A small-molecule ligand and the protein it binds are described below.
Small molecule (SMILES): CC(C)[C@H](NC(=O)[C@@H]1CCCN1C(=O)[C@H](CC(N)=O)NC(=O)[C@H](Cc1ccccc1)NC(=O)[C@@H](N)[C@@H](C)O)C(=O)N[C@@H](Cc1ccc(O)cc1)C(=O)N1CCC[C@H]1C(=O)N[C@@H](Cc1ccc(O)cc1)C(=O)N[C@@H](CC(=O)O)C(=O)N[C@H](C=O)[C@@H](C)O

Binding-site contacts:
Ligand atom CG2 contacts residue LEU145 of chain 10.D at 3.8 Å (hydrophobic).
Ligand atom CZ contacts residue ASP172 of chain 10.E at 3.9 Å.
Ligand atom CG1 contacts residue ARG450 of chain 10.D at 3.4 Å.
Ligand atom OH contacts residue MET179 of chain 10.E at 3.5 Å (h-bond).
Ligand atom CG2 contacts residue GLU155 of chain 10.D at 3.7 Å.
Ligand atom OH contacts residue HIS446 of chain 10.D at 3.1 Å (h-bond).
Ligand atom CE1 contacts residue ARG149 of chain 10.D at 3.6 Å.
Ligand atom CG contacts residue PRO452 of chain 10.D at 3.5 Å (hydrophobic).
Ligand atom CE2 contacts residue MET179 of chain 10.E at 3.8 Å (hydrophobic).
Ligand atom CB contacts residue PRO452 of chain 10.D at 3.9 Å (hydrophobic).
Ligand atom CG1 contacts residue GLU155 of chain 10.D at 3.8 Å.
Ligand atom CB contacts residue GLN245 of chain 10.E at 3.5 Å.
Ligand atom CA contacts residue GLU155 of chain 10.D at 3.9 Å.
Ligand atom CE2 contacts residue HIS446 of chain 10.D at 3.5 Å.
Ligand atom CB contacts residue LYS339 of chain 10.D at 2.9 Å.
Ligand atom CG contacts residue ARG450 of chain 10.D at 3.5 Å.
Ligand atom ND2 contacts residue GLU155 of chain 10.D at 3.1 Å (salt-bridge).
Ligand atom CE1 contacts residue PRO180 of chain 10.E at 3.2 Å (hydrophobic).
Ligand atom OH contacts residue THR445 of chain 10.D at 3.2 Å.
Ligand atom CZ contacts residue ARG149 of chain 10.D at 3.8 Å.
Ligand atom CE1 contacts residue THR445 of chain 10.D at 3.3 Å.
Ligand atom CZ contacts residue THR445 of chain 10.D at 3.4 Å.
Ligand atom C contacts residue ARG149 of chain 10.D at 3.8 Å.
Ligand atom CA contacts residue LYS339 of chain 10.D at 3.1 Å.
Ligand atom OH contacts residue LEU239 of chain 10.E at 3.7 Å.
Ligand atom OD1 contacts residue GLU155 of chain 10.D at 3.8 Å.
Ligand atom OD1 contacts residue LYS339 of chain 10.D at 2.9 Å (salt-bridge).
Ligand atom C contacts residue HIS446 of chain 10.D at 3.4 Å.
Ligand atom O contacts residue HIS446 of chain 10.D at 2.8 Å.
Ligand atom CG contacts residue GLU155 of chain 10.D at 3.8 Å.
Ligand atom CG1 contacts residue PHE451 of chain 10.D at 3.4 Å (hydrophobic).
Ligand atom CD contacts residue ARG450 of chain 10.D at 2.9 Å.
Ligand atom O contacts residue ARG149 of chain 10.D at 2.6 Å (salt-bridge).
Ligand atom CZ contacts residue HIS446 of chain 10.D at 3.7 Å.
Ligand atom CB contacts residue ARG450 of chain 10.D at 3.6 Å.
Ligand atom CG contacts residue LYS339 of chain 10.D at 3.8 Å.
Ligand atom CG contacts residue TYR244 of chain 10.E at 3.1 Å (hydrophobic).
Ligand atom O contacts residue ARG450 of chain 10.D at 3.3 Å (salt-bridge).
Ligand atom OD2 contacts residue LYS339 of chain 10.D at 3.6 Å.
Ligand atom CD1 contacts residue PRO180 of chain 10.E at 3.5 Å (hydrophobic).

Sequence of chain 10.D:
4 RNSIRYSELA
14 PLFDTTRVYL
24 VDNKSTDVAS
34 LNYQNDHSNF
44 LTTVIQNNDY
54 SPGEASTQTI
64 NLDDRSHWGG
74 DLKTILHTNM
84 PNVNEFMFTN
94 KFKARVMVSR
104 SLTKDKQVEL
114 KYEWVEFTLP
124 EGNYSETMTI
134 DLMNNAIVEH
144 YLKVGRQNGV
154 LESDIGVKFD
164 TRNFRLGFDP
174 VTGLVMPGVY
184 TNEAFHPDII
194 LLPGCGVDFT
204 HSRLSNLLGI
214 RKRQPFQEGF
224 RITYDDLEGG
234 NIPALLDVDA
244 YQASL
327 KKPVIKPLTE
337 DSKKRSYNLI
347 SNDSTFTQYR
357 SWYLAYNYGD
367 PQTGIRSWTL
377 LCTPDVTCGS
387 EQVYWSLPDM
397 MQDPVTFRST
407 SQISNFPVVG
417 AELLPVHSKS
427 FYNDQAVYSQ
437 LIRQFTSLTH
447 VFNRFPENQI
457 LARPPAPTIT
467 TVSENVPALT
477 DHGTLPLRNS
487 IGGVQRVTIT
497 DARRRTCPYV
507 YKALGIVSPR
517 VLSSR

Sequence of chain 10.E:
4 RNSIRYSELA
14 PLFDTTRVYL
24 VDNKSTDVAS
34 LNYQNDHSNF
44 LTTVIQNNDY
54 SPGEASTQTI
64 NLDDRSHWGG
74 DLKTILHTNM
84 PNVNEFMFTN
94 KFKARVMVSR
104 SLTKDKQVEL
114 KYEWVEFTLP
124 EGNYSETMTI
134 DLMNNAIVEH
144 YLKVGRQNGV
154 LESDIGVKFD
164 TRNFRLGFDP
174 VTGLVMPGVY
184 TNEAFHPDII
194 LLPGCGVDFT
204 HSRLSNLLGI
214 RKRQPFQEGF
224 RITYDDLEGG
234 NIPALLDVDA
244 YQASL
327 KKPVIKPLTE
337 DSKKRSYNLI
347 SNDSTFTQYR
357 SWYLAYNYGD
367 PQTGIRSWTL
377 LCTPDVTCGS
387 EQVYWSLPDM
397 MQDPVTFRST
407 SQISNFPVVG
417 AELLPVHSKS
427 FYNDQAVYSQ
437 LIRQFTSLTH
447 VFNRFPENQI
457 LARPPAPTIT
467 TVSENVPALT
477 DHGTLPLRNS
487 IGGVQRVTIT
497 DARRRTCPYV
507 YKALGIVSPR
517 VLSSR